The protein below binds the small molecule below.
Small molecule (SMILES): CC(=O)N[C@@H]1[C@@H](O)[C@H](O)[C@@H](CO)O[C@H]1O

Sequence of chain 1.A:
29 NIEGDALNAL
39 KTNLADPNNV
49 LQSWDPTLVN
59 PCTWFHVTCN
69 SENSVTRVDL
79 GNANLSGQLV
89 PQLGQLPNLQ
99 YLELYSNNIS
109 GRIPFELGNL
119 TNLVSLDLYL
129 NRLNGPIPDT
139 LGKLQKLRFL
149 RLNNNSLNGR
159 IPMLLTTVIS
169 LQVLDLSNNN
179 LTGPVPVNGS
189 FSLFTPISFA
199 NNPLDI

Binding-site contacts:
Ligand atom C2 contacts residue ASN117 of chain 1.A at 2.5 Å.
Ligand atom C5 contacts residue ASN117 of chain 1.A at 3.7 Å.
Ligand atom C7 contacts residue ASN117 of chain 1.A at 3.9 Å.
Ligand atom O7 contacts residue ASN117 of chain 1.A at 4.4 Å.
Ligand atom C6 contacts residue PHE113 of chain 1.A at 4.5 Å (hydrophobic).
Ligand atom C3 contacts residue ASN117 of chain 1.A at 3.8 Å.
Ligand atom O5 contacts residue GLU114 of chain 1.A at 4.2 Å.
Ligand atom O5 contacts residue ASN117 of chain 1.A at 2.4 Å (h-bond).
Ligand atom N2 contacts residue ASN117 of chain 1.A at 2.9 Å (h-bond).
Ligand atom C4 contacts residue ASN117 of chain 1.A at 4.2 Å.
Ligand atom C1 contacts residue ASN117 of chain 1.A at 1.4 Å.